Sequence of chain 1.A:
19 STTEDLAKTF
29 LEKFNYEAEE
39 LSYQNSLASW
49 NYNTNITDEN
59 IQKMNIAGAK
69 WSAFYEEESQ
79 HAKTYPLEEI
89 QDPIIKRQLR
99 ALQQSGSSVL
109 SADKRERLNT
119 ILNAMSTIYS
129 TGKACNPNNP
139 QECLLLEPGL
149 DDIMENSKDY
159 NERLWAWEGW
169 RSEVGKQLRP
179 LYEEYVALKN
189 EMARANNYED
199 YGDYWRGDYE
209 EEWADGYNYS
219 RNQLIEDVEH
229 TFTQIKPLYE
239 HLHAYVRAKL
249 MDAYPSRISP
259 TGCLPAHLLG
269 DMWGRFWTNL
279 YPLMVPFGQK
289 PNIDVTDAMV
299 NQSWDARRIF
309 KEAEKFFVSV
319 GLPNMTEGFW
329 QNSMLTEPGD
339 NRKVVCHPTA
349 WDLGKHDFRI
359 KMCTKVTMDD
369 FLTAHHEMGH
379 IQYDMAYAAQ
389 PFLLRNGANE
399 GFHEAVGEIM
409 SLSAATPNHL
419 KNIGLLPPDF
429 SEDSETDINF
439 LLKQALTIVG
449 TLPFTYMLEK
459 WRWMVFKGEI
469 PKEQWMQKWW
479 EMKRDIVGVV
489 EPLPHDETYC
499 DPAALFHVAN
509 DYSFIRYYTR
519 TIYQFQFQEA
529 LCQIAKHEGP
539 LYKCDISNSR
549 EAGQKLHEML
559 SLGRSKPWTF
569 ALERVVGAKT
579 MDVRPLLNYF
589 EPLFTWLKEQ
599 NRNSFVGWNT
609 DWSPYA

Binding-site contacts:
Ligand atom C5 contacts residue ASN322 of chain 1.A at 3.3 Å.
Ligand atom O5 contacts residue LYS313 of chain 1.A at 3.7 Å.
Ligand atom O7 contacts residue PRO321 of chain 1.A at 4.2 Å.
Ligand atom O5 contacts residue ASN322 of chain 1.A at 2.5 Å (h-bond).
Ligand atom C1 contacts residue ASN322 of chain 1.A at 1.4 Å.
Ligand atom C7 contacts residue PRO321 of chain 1.A at 3.8 Å (hydrophobic).
Ligand atom C3 contacts residue ASN322 of chain 1.A at 3.7 Å.
Ligand atom C4 contacts residue ASN322 of chain 1.A at 4.0 Å.
Ligand atom C6 contacts residue ASN322 of chain 1.A at 3.2 Å.
Ligand atom N2 contacts residue PRO321 of chain 1.A at 3.9 Å.
Ligand atom C7 contacts residue LEU320 of chain 1.A at 4.2 Å (hydrophobic).
Ligand atom N2 contacts residue LEU320 of chain 1.A at 3.7 Å.
Ligand atom C8 contacts residue PRO321 of chain 1.A at 3.6 Å (hydrophobic).
Ligand atom C7 contacts residue ASN322 of chain 1.A at 4.0 Å.
Ligand atom C1 contacts residue LEU320 of chain 1.A at 4.4 Å (hydrophobic).
Ligand atom O6 contacts residue ASN322 of chain 1.A at 4.3 Å.
Ligand atom O7 contacts residue ASN322 of chain 1.A at 4.2 Å.
Ligand atom N2 contacts residue ASN322 of chain 1.A at 3.2 Å (h-bond).
Ligand atom C6 contacts residue LYS313 of chain 1.A at 4.2 Å.
Ligand atom C5 contacts residue LYS313 of chain 1.A at 4.2 Å.
Ligand atom C2 contacts residue ASN322 of chain 1.A at 2.5 Å.
Ligand atom C8 contacts residue LEU320 of chain 1.A at 3.8 Å (hydrophobic).

A small-molecule ligand and the protein it binds are described below.
Small molecule (SMILES): CC(=O)N[C@H]1[C@H](O[C@H]2[C@H](O)[C@@H](NC(C)=O)CO[C@@H]2CO)O[C@H](CO)[C@@H](O)[C@@H]1O